Binding-site contacts:
Ligand atom O26 contacts residue LYS136 of chain 1.A at 4.0 Å.
Ligand atom O50 contacts residue 4PU1 of chain 1.D at 2.5 Å.
Ligand atom CB contacts residue ALA42 of chain 1.A at 4.1 Å (hydrophobic).
Ligand atom C38 contacts residue TYR108 of chain 1.A at 3.7 Å (hydrophobic).
Ligand atom O50 contacts residue LYS127 of chain 1.A at 3.5 Å (salt-bridge).
Ligand atom C36 contacts residue PHE135 of chain 1.A at 4.0 Å (hydrophobic).
Ligand atom C37 contacts residue PHE125 of chain 1.A at 3.9 Å (hydrophobic).
Ligand atom C40 contacts residue 4PU1 of chain 1.D at 3.3 Å.
Ligand atom C37 contacts residue LYS136 of chain 1.A at 3.8 Å.
Ligand atom C38 contacts residue PHE125 of chain 1.A at 3.5 Å (hydrophobic).
Ligand atom C34 contacts residue LYS127 of chain 1.A at 3.9 Å.
Ligand atom C35 contacts residue LYS127 of chain 1.A at 3.8 Å.
Ligand atom C36 contacts residue LYS136 of chain 1.A at 4.0 Å.
Ligand atom O51 contacts residue 4PU1 of chain 1.D at 2.5 Å.
Ligand atom C39 contacts residue LYS136 of chain 1.A at 3.8 Å.
Ligand atom C37 contacts residue LYS127 of chain 1.A at 3.9 Å.
Ligand atom O51 contacts residue LYS136 of chain 1.A at 3.7 Å.
Ligand atom O48 contacts residue ALA42 of chain 1.A at 3.7 Å.
Ligand atom C38 contacts residue LYS127 of chain 1.A at 4.0 Å.
Ligand atom O48 contacts residue TYR134 of chain 1.A at 3.9 Å.
Ligand atom OXT contacts residue TYR134 of chain 1.A at 4.2 Å.
Ligand atom O26 contacts residue ILE43 of chain 1.A at 4.0 Å.
Ligand atom C39 contacts residue LYS127 of chain 1.A at 3.9 Å.
Ligand atom C40 contacts residue LYS136 of chain 1.A at 3.9 Å.
Ligand atom C39 contacts residue TYR108 of chain 1.A at 3.6 Å (hydrophobic).
Ligand atom C36 contacts residue LYS127 of chain 1.A at 4.1 Å.
Ligand atom C35 contacts residue LYS136 of chain 1.A at 4.1 Å.
Ligand atom O50 contacts residue LYS136 of chain 1.A at 3.9 Å.
Ligand atom N contacts residue LYS127 of chain 1.A at 3.6 Å (salt-bridge).
Ligand atom C25 contacts residue ILE43 of chain 1.A at 3.7 Å (hydrophobic).
Ligand atom OXT contacts residue LYS127 of chain 1.A at 3.0 Å (salt-bridge).
Ligand atom C38 contacts residue LYS136 of chain 1.A at 4.0 Å.
Ligand atom C36 contacts residue TYR134 of chain 1.A at 3.8 Å (hydrophobic).
Ligand atom C37 contacts residue PHE135 of chain 1.A at 4.1 Å (hydrophobic).
Ligand atom C39 contacts residue 4PU1 of chain 1.D at 3.3 Å.
Ligand atom OG contacts residue ILE43 of chain 1.A at 3.9 Å.
Ligand atom C contacts residue LYS127 of chain 1.A at 3.9 Å.
Ligand atom C40 contacts residue LYS127 of chain 1.A at 3.6 Å.
Ligand atom O51 contacts residue TYR108 of chain 1.A at 2.6 Å (h-bond).
Ligand atom O contacts residue ALA42 of chain 1.A at 3.9 Å.

The small molecule below binds the protein below.
Small molecule (SMILES): COC(=O)[C@H](COC=O)NC(=O)c1cccc(O)c1O

Sequence of chain 1.A:
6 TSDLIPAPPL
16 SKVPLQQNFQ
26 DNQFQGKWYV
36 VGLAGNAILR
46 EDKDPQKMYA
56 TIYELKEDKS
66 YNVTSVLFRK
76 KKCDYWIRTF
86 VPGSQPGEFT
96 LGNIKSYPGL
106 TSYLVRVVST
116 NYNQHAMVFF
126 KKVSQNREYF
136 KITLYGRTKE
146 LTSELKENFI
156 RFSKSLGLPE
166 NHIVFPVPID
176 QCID